Binding-site contacts:
Ligand atom O5 contacts residue SER800 of chain 1.A at 3.7 Å.
Ligand atom C5 contacts residue GLN801 of chain 1.A at 3.8 Å.
Ligand atom O5 contacts residue GLN801 of chain 1.A at 4.2 Å.
Ligand atom C1 contacts residue ASN798 of chain 1.A at 1.4 Å.
Ligand atom N2 contacts residue ASN798 of chain 1.A at 2.9 Å (h-bond).
Ligand atom C5 contacts residue ASN798 of chain 1.A at 3.7 Å.
Ligand atom C5 contacts residue SER800 of chain 1.A at 3.8 Å.
Ligand atom C2 contacts residue ASN798 of chain 1.A at 2.5 Å.
Ligand atom C8 contacts residue LYS792 of chain 1.A at 4.5 Å.
Ligand atom O5 contacts residue ASN798 of chain 1.A at 2.4 Å (h-bond).
Ligand atom C3 contacts residue ASN798 of chain 1.A at 3.8 Å.
Ligand atom C7 contacts residue ASN798 of chain 1.A at 3.3 Å.
Ligand atom C1 contacts residue SER800 of chain 1.A at 3.5 Å.
Ligand atom O7 contacts residue ASN798 of chain 1.A at 3.3 Å (h-bond).
Ligand atom C4 contacts residue ASN798 of chain 1.A at 4.2 Å.
Ligand atom C8 contacts residue ASN798 of chain 1.A at 4.4 Å.
Ligand atom C6 contacts residue GLN801 of chain 1.A at 3.5 Å.

Sequence of chain 1.A:
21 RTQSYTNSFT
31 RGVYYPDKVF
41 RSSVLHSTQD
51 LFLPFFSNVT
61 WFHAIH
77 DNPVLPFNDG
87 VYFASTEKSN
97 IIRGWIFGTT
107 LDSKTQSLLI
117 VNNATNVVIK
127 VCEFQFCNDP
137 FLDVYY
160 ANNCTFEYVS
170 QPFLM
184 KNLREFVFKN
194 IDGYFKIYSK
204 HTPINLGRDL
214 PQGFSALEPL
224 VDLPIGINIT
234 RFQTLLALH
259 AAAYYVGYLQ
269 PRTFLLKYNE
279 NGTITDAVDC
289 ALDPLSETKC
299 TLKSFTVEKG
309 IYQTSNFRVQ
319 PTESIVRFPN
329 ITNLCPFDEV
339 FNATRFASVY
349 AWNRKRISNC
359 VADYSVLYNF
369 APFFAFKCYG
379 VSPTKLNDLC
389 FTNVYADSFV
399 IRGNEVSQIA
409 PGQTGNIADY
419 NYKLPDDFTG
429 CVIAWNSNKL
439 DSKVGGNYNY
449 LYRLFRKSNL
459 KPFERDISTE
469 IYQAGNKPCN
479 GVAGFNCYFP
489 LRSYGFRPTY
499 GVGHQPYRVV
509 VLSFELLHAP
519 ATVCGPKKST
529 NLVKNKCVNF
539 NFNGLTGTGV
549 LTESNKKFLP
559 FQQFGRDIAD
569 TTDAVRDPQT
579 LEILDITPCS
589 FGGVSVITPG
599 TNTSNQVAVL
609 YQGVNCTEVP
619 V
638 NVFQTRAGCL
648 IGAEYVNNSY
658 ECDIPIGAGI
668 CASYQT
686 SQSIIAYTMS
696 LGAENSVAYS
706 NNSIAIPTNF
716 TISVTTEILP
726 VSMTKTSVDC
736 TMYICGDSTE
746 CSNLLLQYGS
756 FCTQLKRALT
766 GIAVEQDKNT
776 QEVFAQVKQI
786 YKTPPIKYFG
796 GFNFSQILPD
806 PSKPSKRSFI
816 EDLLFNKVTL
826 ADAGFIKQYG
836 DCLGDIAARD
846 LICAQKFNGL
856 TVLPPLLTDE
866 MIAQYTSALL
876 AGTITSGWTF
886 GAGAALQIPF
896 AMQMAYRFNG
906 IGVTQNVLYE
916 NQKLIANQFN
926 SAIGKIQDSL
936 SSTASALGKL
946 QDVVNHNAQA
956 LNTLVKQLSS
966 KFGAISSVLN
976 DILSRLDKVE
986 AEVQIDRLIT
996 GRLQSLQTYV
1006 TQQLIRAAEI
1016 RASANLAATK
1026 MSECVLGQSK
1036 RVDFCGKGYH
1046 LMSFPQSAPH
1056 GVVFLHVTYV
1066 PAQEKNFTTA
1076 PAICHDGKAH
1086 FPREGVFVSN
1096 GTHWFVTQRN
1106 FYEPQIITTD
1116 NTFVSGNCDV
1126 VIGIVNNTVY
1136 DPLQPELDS

The protein below binds the small molecule below.
Small molecule (SMILES): CC(=O)N[C@@H]1[C@@H](O)[C@H](O)[C@@H](CO)O[C@H]1O